Sequence of chain 1.E:
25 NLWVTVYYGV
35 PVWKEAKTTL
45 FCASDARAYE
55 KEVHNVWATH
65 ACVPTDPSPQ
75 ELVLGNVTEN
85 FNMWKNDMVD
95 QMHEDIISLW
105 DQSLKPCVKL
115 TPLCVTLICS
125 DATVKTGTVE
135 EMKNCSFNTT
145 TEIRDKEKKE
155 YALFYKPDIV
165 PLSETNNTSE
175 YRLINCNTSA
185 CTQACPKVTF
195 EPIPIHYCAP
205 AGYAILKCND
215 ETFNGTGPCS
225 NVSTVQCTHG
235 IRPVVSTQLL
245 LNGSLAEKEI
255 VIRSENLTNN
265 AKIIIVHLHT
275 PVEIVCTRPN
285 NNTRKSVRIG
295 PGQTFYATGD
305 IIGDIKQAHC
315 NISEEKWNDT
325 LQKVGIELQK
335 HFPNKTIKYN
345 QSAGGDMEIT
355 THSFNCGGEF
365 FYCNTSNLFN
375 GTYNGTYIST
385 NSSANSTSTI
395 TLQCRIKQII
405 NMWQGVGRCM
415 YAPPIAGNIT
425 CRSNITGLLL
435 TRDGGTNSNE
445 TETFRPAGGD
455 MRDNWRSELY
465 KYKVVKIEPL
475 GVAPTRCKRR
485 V

A protein and the small-molecule ligand that binds it are described below.
Small molecule (SMILES): CC(=O)N[C@H]1[C@H](O[C@H]2[C@H](O)[C@@H](NC(C)=O)CO[C@@H]2CO)O[C@H](CO)[C@@H](O[C@@H]2O[C@H](CO)[C@@H](O)[C@H](O)[C@@H]2O)[C@@H]1O

Binding-site contacts:
Ligand atom C7 contacts residue LYS153 of chain 1.E at 3.7 Å.
Ligand atom O7 contacts residue LYS153 of chain 1.E at 2.5 Å (salt-bridge).
Ligand atom C4 contacts residue ASN142 of chain 1.E at 4.2 Å.
Ligand atom C2 contacts residue ASN142 of chain 1.E at 2.4 Å.
Ligand atom C8 contacts residue THR120 of chain 1.E at 3.9 Å.
Ligand atom O7 contacts residue ASN142 of chain 1.E at 3.8 Å.
Ligand atom C1 contacts residue ASN142 of chain 1.E at 1.4 Å.
Ligand atom O5 contacts residue ASN142 of chain 1.E at 2.4 Å (h-bond).
Ligand atom C8 contacts residue LYS153 of chain 1.E at 4.4 Å.
Ligand atom C8 contacts residue ILE122 of chain 1.E at 3.7 Å (hydrophobic).
Ligand atom N2 contacts residue ASN142 of chain 1.E at 2.9 Å (h-bond).
Ligand atom C7 contacts residue ASN142 of chain 1.E at 3.5 Å.
Ligand atom C5 contacts residue ASN142 of chain 1.E at 3.7 Å.
Ligand atom C3 contacts residue ASN142 of chain 1.E at 3.8 Å.